Sequence of chain 1.C:
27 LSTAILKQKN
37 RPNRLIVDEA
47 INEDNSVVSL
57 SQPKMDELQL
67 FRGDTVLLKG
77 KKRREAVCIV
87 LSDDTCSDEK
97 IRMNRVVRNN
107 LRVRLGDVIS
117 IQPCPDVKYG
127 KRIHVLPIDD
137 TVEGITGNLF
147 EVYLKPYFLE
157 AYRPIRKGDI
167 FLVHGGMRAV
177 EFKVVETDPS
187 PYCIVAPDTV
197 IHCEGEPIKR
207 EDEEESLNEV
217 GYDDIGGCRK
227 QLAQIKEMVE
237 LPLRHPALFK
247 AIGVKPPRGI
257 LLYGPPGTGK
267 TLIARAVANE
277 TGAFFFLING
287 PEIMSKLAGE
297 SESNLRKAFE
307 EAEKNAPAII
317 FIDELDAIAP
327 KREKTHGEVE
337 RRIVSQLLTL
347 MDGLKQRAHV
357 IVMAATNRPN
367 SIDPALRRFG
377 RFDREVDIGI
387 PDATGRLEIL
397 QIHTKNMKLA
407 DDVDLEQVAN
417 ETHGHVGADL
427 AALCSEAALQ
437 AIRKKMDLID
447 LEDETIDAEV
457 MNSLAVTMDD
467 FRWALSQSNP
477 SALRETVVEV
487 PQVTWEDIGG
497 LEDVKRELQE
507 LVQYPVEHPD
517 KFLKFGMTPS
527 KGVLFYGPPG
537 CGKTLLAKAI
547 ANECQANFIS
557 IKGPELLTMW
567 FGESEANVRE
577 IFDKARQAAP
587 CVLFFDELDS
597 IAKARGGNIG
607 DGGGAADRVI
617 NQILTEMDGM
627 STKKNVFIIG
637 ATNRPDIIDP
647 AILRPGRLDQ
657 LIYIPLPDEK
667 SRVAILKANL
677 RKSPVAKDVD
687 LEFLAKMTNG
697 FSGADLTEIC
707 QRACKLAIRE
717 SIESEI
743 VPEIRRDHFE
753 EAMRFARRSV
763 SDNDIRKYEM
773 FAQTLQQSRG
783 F

Binding-site contacts:
Ligand atom O3B contacts residue GLY536 of chain 1.C at 2.8 Å (h-bond).
Ligand atom C4 contacts residue LEU541 of chain 1.C at 3.5 Å (hydrophobic).
Ligand atom N3 contacts residue ASN675 of chain 1.C at 3.5 Å (h-bond).
Ligand atom O3A contacts residue GLY536 of chain 1.C at 3.5 Å.
Ligand atom S1G contacts residue ARG781 of chain 1.B at 3.4 Å (salt-bridge).
Ligand atom O2' contacts residue THR703 of chain 1.C at 3.2 Å (h-bond).
Ligand atom N1 contacts residue ASP493 of chain 1.C at 3.5 Å (salt-bridge).
Ligand atom O2B contacts residue CYS537 of chain 1.C at 3.1 Å (h-bond).
Ligand atom N1 contacts residue ILE671 of chain 1.C at 3.6 Å.
Ligand atom O1B contacts residue THR540 of chain 1.C at 2.9 Å (h-bond).
Ligand atom N6 contacts residue GLY495 of chain 1.C at 3.4 Å (h-bond).
Ligand atom O2B contacts residue LYS539 of chain 1.C at 3.0 Å (salt-bridge).
Ligand atom C2 contacts residue ASN675 of chain 1.C at 3.6 Å.
Ligand atom S1G contacts residue PRO651 of chain 1.B at 3.6 Å.
Ligand atom O2B contacts residue GLY538 of chain 1.C at 3.2 Å (h-bond).
Ligand atom PB contacts residue GLY536 of chain 1.C at 3.6 Å.
Ligand atom N6 contacts residue ILE671 of chain 1.C at 3.6 Å.
Ligand atom O3G contacts residue ARG781 of chain 1.B at 2.9 Å (salt-bridge).
Ligand atom C1' contacts residue THR703 of chain 1.C at 3.3 Å.
Ligand atom O2' contacts residue ASN675 of chain 1.C at 3.6 Å (h-bond).
Ligand atom O1B contacts residue LYS539 of chain 1.C at 3.6 Å.
Ligand atom PG contacts residue GLY536 of chain 1.C at 3.7 Å.
Ligand atom O1B contacts residue MG1 of chain 1.R at 3.0 Å.
Ligand atom O1A contacts residue THR540 of chain 1.C at 3.0 Å (h-bond).
Ligand atom C2 contacts residue ASP493 of chain 1.C at 3.2 Å.
Ligand atom O3A contacts residue GLY538 of chain 1.C at 3.4 Å (h-bond).
Ligand atom O2A contacts residue LYS539 of chain 1.C at 3.2 Å (salt-bridge).
Ligand atom O3G contacts residue ASN639 of chain 1.C at 3.3 Å (h-bond).
Ligand atom O2A contacts residue GLY538 of chain 1.C at 3.2 Å.
Ligand atom O2A contacts residue THR540 of chain 1.C at 2.8 Å (h-bond).
Ligand atom N7 contacts residue CYS537 of chain 1.C at 3.2 Å.
Ligand atom N1 contacts residue ILE494 of chain 1.C at 3.6 Å.
Ligand atom O2A contacts residue LEU541 of chain 1.C at 3.1 Å (h-bond).
Ligand atom O3A contacts residue CYS537 of chain 1.C at 3.6 Å.
Ligand atom N7 contacts residue GLY538 of chain 1.C at 3.3 Å (h-bond).
Ligand atom O2G contacts residue MG1 of chain 1.R at 2.6 Å.
Ligand atom O1A contacts residue MG1 of chain 1.R at 3.3 Å.
Ligand atom S1G contacts residue GLY536 of chain 1.C at 3.6 Å.
Ligand atom N1 contacts residue GLY495 of chain 1.C at 3.0 Å (h-bond).
Ligand atom O2B contacts residue GLY536 of chain 1.C at 3.6 Å (h-bond).

Sequence of chain 1.B:
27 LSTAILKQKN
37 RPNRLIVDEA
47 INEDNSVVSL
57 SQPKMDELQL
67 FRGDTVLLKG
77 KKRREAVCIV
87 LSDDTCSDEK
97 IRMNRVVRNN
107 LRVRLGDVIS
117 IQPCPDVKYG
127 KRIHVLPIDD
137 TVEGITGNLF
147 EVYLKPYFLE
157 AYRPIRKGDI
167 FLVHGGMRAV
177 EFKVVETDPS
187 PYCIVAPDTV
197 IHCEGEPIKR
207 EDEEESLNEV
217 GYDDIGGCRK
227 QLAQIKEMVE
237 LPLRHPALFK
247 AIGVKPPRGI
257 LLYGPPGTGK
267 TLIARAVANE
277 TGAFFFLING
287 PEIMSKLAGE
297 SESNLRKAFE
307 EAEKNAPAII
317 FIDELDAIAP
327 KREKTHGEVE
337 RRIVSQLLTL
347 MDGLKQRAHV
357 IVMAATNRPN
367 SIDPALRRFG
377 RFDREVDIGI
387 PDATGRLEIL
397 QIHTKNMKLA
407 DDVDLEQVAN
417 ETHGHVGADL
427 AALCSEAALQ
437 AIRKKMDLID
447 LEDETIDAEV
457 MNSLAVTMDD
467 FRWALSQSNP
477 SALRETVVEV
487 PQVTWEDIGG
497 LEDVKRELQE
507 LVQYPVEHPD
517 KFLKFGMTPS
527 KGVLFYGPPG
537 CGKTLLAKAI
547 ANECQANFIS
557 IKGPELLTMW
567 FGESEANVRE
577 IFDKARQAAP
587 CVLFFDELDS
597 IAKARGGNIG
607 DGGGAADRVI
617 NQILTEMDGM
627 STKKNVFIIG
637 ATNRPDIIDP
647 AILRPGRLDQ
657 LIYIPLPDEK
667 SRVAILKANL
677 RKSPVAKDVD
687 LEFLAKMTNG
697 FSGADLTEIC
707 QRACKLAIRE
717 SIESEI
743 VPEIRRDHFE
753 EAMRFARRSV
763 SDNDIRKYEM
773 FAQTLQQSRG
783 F

A protein and the small-molecule ligand that binds it are described below.
Small molecule (SMILES): Nc1ncnc2c1ncn2[C@@H]1O[C@H](COP(=O)(O)OP(=O)(O)OP(O)(O)=S)[C@@H](O)[C@H]1O